Binding-site contacts:
Ligand atom O7 contacts residue SER357 of chain 1.A at 3.9 Å.
Ligand atom C1 contacts residue ASN361 of chain 1.A at 1.4 Å.
Ligand atom O3 contacts residue NAG2 of chain 1.R at 4.2 Å.
Ligand atom O7 contacts residue GLY358 of chain 1.A at 3.7 Å.
Ligand atom C7 contacts residue NAG2 of chain 1.R at 4.2 Å.
Ligand atom C7 contacts residue SER357 of chain 1.A at 4.1 Å.
Ligand atom C3 contacts residue ASN361 of chain 1.A at 3.8 Å.
Ligand atom C8 contacts residue NAG2 of chain 1.R at 3.8 Å.
Ligand atom C8 contacts residue GLY358 of chain 1.A at 4.4 Å.
Ligand atom C2 contacts residue ASN361 of chain 1.A at 2.4 Å.
Ligand atom C8 contacts residue NAG1 of chain 1.R at 3.5 Å.
Ligand atom N2 contacts residue NAG2 of chain 1.R at 3.6 Å.
Ligand atom C7 contacts residue ASN361 of chain 1.A at 3.1 Å.
Ligand atom C5 contacts residue ASN361 of chain 1.A at 3.7 Å.
Ligand atom C3 contacts residue NAG2 of chain 1.R at 4.5 Å.
Ligand atom C4 contacts residue ASN361 of chain 1.A at 4.2 Å.
Ligand atom C8 contacts residue ASN361 of chain 1.A at 4.3 Å.
Ligand atom C8 contacts residue SER357 of chain 1.A at 3.9 Å.
Ligand atom N2 contacts residue ASN361 of chain 1.A at 2.8 Å (h-bond).
Ligand atom O7 contacts residue ASN361 of chain 1.A at 3.0 Å (h-bond).
Ligand atom O5 contacts residue ASN361 of chain 1.A at 2.4 Å (h-bond).

A small-molecule ligand and the protein it binds are described below.
Small molecule (SMILES): CC(=O)N[C@@H]1[C@@H](O)[C@H](O)[C@@H](CO)O[C@H]1O

Sequence of chain 1.A:
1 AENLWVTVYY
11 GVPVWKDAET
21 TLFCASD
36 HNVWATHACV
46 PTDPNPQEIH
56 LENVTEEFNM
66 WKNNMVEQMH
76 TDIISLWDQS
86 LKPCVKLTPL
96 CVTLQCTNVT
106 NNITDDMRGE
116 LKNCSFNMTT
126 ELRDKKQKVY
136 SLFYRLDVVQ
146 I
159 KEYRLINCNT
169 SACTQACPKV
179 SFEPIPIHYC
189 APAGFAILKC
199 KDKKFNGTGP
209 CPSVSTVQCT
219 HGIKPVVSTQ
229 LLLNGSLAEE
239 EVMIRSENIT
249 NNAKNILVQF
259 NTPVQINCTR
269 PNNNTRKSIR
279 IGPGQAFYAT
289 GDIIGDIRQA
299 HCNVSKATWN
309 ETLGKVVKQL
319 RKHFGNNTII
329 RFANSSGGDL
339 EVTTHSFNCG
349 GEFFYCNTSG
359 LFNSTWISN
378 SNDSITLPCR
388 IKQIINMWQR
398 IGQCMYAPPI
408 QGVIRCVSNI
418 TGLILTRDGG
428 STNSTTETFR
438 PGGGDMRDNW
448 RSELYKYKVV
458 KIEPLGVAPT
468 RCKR